Sequence of chain 1.F:
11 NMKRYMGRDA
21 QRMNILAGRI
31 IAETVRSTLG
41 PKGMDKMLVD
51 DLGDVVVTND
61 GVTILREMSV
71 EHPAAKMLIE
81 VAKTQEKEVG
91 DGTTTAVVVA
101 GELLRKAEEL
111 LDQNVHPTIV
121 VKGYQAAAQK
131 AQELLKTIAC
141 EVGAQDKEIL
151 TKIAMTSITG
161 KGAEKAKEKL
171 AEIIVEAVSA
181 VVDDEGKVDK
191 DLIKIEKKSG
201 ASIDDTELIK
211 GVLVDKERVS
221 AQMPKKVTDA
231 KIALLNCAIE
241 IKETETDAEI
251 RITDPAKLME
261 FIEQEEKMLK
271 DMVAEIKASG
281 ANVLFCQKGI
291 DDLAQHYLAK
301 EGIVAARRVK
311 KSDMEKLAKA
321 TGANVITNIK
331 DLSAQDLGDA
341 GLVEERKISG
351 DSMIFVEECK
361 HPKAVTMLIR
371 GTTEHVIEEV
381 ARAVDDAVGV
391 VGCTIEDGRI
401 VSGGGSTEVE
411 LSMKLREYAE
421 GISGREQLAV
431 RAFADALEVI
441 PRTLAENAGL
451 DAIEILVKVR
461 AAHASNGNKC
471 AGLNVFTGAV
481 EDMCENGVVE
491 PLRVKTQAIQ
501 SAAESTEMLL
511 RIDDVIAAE

Binding-site contacts:
Ligand atom O2A contacts residue GLY160 of chain 1.F at 3.0 Å (h-bond).
Ligand atom C5 contacts residue PRO41 of chain 1.F at 3.3 Å (hydrophobic).
Ligand atom O1A contacts residue LEU39 of chain 1.F at 3.2 Å.
Ligand atom O2' contacts residue GLY403 of chain 1.F at 3.4 Å.
Ligand atom C2' contacts residue GLU490 of chain 1.F at 2.8 Å.
Ligand atom O1A contacts residue THR38 of chain 1.F at 2.6 Å (h-bond).
Ligand atom O1G contacts residue LYS161 of chain 1.F at 3.6 Å.
Ligand atom O2G contacts residue ASP386 of chain 1.F at 3.4 Å (salt-bridge).
Ligand atom O3G contacts residue LYS161 of chain 1.F at 3.1 Å (salt-bridge).
Ligand atom N1 contacts residue ASN474 of chain 1.F at 3.6 Å.
Ligand atom O2' contacts residue GLU490 of chain 1.F at 1.9 Å (salt-bridge).
Ligand atom O2G contacts residue ASP91 of chain 1.F at 3.5 Å (salt-bridge).
Ligand atom O2G contacts residue ASP60 of chain 1.F at 3.5 Å (salt-bridge).
Ligand atom O2B contacts residue THR95 of chain 1.F at 3.1 Å.
Ligand atom N6 contacts residue PHE476 of chain 1.F at 3.1 Å.
Ligand atom O3G contacts residue ASP386 of chain 1.F at 3.6 Å (salt-bridge).
Ligand atom PA contacts residue GLY160 of chain 1.F at 3.3 Å.
Ligand atom N7 contacts residue PRO41 of chain 1.F at 3.5 Å.
Ligand atom O3G contacts residue ASP91 of chain 1.F at 3.0 Å (salt-bridge).
Ligand atom O2A contacts residue MG1 of chain 1.T at 2.9 Å.
Ligand atom PG contacts residue LYS161 of chain 1.F at 3.7 Å.
Ligand atom O2' contacts residue GLY404 of chain 1.F at 3.0 Å (h-bond).
Ligand atom O1G contacts residue THR94 of chain 1.F at 3.2 Å (h-bond).
Ligand atom O5' contacts residue GLY40 of chain 1.F at 2.9 Å (h-bond).
Ligand atom O1G contacts residue GLY61 of chain 1.F at 3.0 Å (h-bond).
Ligand atom O1A contacts residue GLY160 of chain 1.F at 2.8 Å (h-bond).
Ligand atom N3B contacts residue THR94 of chain 1.F at 3.3 Å (h-bond).
Ligand atom O1G contacts residue ASP60 of chain 1.F at 3.4 Å.
Ligand atom PA contacts residue GLY40 of chain 1.F at 3.4 Å.
Ligand atom O2G contacts residue THR93 of chain 1.F at 2.9 Å (h-bond).
Ligand atom O3G contacts residue MG1 of chain 1.T at 2.1 Å.
Ligand atom O1G contacts residue ASN59 of chain 1.F at 3.1 Å (h-bond).
Ligand atom C3' contacts residue GLU490 of chain 1.F at 3.3 Å.
Ligand atom C2 contacts residue LEU473 of chain 1.F at 3.5 Å (hydrophobic).
Ligand atom O1B contacts residue ASP91 of chain 1.F at 2.9 Å (salt-bridge).
Ligand atom O1B contacts residue MG1 of chain 1.T at 3.2 Å.
Ligand atom O1A contacts residue GLY40 of chain 1.F at 2.7 Å (h-bond).
Ligand atom PG contacts residue MG1 of chain 1.T at 3.6 Å.
Ligand atom N3 contacts residue GLY404 of chain 1.F at 3.3 Å.
Ligand atom O1A contacts residue ASN59 of chain 1.F at 3.5 Å (h-bond).

A protein and the small-molecule ligand that binds it are described below.
Small molecule (SMILES): Nc1ncnc2c1ncn2[C@@H]1O[C@H](CO[P](=O)(O)O[P](=O)(O)NP(=O)(O)O)[C@@H](O)[C@H]1O